Sequence of chain 1.A:
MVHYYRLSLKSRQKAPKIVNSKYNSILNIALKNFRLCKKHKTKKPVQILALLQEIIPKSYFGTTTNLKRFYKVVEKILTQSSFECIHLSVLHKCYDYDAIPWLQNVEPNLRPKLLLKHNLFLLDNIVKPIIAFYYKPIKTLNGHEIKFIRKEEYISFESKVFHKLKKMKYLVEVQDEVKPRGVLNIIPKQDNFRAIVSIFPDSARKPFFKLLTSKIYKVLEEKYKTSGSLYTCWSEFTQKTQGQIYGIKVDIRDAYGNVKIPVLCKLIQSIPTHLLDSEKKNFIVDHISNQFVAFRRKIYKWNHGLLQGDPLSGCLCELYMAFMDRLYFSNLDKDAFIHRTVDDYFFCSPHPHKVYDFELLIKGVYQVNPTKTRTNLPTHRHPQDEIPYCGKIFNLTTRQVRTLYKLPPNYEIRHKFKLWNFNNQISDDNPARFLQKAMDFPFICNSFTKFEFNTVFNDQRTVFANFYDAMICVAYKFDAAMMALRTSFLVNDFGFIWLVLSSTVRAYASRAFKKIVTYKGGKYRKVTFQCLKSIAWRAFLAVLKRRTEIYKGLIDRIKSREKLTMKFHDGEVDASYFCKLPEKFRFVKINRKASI

The protein below binds the small molecule below.
Small molecule (SMILES): Cc1cn([C@H]2C[C@H](O[P](=O)(O)OC[C@H]3O[C@@H](n4cnc5c(=O)nc(N)[nH]c54)C[C@@H]3O)[C@@H](CO[P](=O)(O)O[C@H]3C[C@H](n4ccc(N)nc4=O)O[C@@H]3CO[P](=O)(O)O[C@H]3C[C@H](n4ccc(N)nc4=O)O[C@@H]3CO[P](=O)(O)O[C@H]3C[C@H](n4cnc5c(N)ncnc54)O[C@@H]3CO[P](=O)(O)O[C@H]3C[C@H](n4ccc(N)nc4=O)O[C@@H]3CO[P](=O)(O)O[C@H]3C[C@H](n4cnc5c(=O)nc(N)[nH]c54)O[C@@H]3CO)O2)c(=O)[nH]c1=O

Binding-site contacts:
Ligand atom N3 contacts residue DGT1 of chain 1.W at 3.5 Å.
Ligand atom P contacts residue LYS418 of chain 1.A at 3.6 Å.
Ligand atom OP2 contacts residue LYS418 of chain 1.A at 2.7 Å (salt-bridge).
Ligand atom C2 contacts residue DGT1 of chain 1.W at 3.4 Å.
Ligand atom O3' contacts residue ASN421 of chain 1.A at 3.6 Å.
Ligand atom C5' contacts residue ASP344 of chain 1.A at 2.9 Å.
Ligand atom O5' contacts residue PHE443 of chain 1.A at 3.6 Å.
Ligand atom OP2 contacts residue ASN421 of chain 1.A at 3.3 Å (h-bond).
Ligand atom N1 contacts residue DGT1 of chain 1.W at 3.4 Å.
Ligand atom C2' contacts residue DGT1 of chain 1.W at 3.2 Å.
Ligand atom C2' contacts residue PHE443 of chain 1.A at 3.6 Å (hydrophobic).
Ligand atom C2' contacts residue ASN446 of chain 1.A at 3.4 Å.
Ligand atom C4 contacts residue DGT1 of chain 1.W at 3.6 Å.
Ligand atom O3' contacts residue DGT1 of chain 1.W at 3.3 Å (h-bond).
Ligand atom O4' contacts residue ASN446 of chain 1.A at 2.9 Å (h-bond).
Ligand atom O4' contacts residue PHE443 of chain 1.A at 3.5 Å.
Ligand atom C5 contacts residue DGT1 of chain 1.W at 3.6 Å.
Ligand atom O5' contacts residue LYS416 of chain 1.A at 3.6 Å (salt-bridge).
Ligand atom C6 contacts residue DGT1 of chain 1.W at 3.5 Å.
Ligand atom O2 contacts residue ASN446 of chain 1.A at 3.1 Å (h-bond).
Ligand atom OP1 contacts residue ASP344 of chain 1.A at 3.6 Å.
Ligand atom C1' contacts residue VAL342 of chain 1.A at 3.6 Å (hydrophobic).
Ligand atom OP1 contacts residue CYS390 of chain 1.A at 3.7 Å.
Ligand atom O3' contacts residue ASP344 of chain 1.A at 3.0 Å (salt-bridge).
Ligand atom C3' contacts residue ASP343 of chain 1.A at 3.5 Å.
Ligand atom O3' contacts residue CYS390 of chain 1.A at 3.4 Å.
Ligand atom O3' contacts residue ASP343 of chain 1.A at 2.6 Å (salt-bridge).
Ligand atom C1' contacts residue ASN446 of chain 1.A at 3.6 Å.
Ligand atom C4' contacts residue ASP344 of chain 1.A at 3.5 Å.
Ligand atom OP1 contacts residue GLY391 of chain 1.A at 3.6 Å.
Ligand atom O3' contacts residue ASP251 of chain 1.A at 3.5 Å (salt-bridge).
Ligand atom OP2 contacts residue LYS418 of chain 1.A at 3.6 Å.
Ligand atom P contacts residue ASN421 of chain 1.A at 3.4 Å.
Ligand atom N2 contacts residue DGT1 of chain 1.W at 3.5 Å.
Ligand atom C5' contacts residue GLY391 of chain 1.A at 3.5 Å.
Ligand atom OP2 contacts residue HIS144 of chain 1.A at 2.8 Å (h-bond).
Ligand atom OP1 contacts residue ASN421 of chain 1.A at 3.0 Å (h-bond).
Ligand atom OP1 contacts residue LYS418 of chain 1.A at 2.8 Å (salt-bridge).
Ligand atom C4' contacts residue PHE443 of chain 1.A at 3.5 Å (hydrophobic).
Ligand atom C2' contacts residue ASP343 of chain 1.A at 3.4 Å.